Sequence of chain 1.A:
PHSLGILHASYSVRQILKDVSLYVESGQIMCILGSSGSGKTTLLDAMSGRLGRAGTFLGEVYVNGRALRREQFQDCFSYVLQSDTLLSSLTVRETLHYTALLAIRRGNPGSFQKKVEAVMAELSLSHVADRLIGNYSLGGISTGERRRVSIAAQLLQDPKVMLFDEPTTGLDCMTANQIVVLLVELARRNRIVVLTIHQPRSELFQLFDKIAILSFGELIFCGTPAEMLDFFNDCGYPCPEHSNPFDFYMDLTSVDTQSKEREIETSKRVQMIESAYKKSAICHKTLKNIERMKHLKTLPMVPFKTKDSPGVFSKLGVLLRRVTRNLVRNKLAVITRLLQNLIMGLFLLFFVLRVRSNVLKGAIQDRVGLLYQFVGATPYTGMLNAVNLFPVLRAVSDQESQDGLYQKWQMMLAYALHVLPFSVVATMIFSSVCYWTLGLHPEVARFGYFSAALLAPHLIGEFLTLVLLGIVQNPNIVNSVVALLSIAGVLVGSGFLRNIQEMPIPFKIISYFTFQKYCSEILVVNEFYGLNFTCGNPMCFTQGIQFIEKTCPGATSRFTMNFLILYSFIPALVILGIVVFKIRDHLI

The small molecule below binds the protein below.
Small molecule (SMILES): CC(C)CCC[C@@H](C)[C@H]1CC[C@H]2[C@@H]3CC=C4C[C@@H](O)CC[C@]4(C)[C@H]3CC[C@]12C

Binding-site contacts:
Ligand atom C5 contacts residue GLY428 of chain 1.A at 4.2 Å.
Ligand atom C5 contacts residue ASN568 of chain 1.B at 4.2 Å.
Ligand atom O1 contacts residue ILE539 of chain 1.A at 3.1 Å.
Ligand atom O1 contacts residue ALA535 of chain 1.A at 4.2 Å.
Ligand atom C3 contacts residue GLY428 of chain 1.A at 3.5 Å.
Ligand atom C12 contacts residue TYR432 of chain 1.A at 3.5 Å (hydrophobic).
Ligand atom C19 contacts residue ASN568 of chain 1.B at 3.1 Å.
Ligand atom C18 contacts residue ASN568 of chain 1.B at 3.4 Å.
Ligand atom C7 contacts residue ALA429 of chain 1.A at 3.6 Å (hydrophobic).
Ligand atom C11 contacts residue TYR432 of chain 1.A at 3.5 Å (hydrophobic).
Ligand atom C6 contacts residue ALA429 of chain 1.A at 4.0 Å (hydrophobic).
Ligand atom O1 contacts residue SER538 of chain 1.A at 3.8 Å.
Ligand atom C9 contacts residue ASN568 of chain 1.B at 4.1 Å.
Ligand atom C6 contacts residue ASN568 of chain 1.B at 3.9 Å.
Ligand atom C11 contacts residue ASN568 of chain 1.B at 3.7 Å.
Ligand atom C24 contacts residue ILE395 of chain 1.A at 4.2 Å (hydrophobic).
Ligand atom C10 contacts residue ASN568 of chain 1.B at 4.1 Å.
Ligand atom C19 contacts residue TYR567 of chain 1.B at 4.3 Å (hydrophobic).
Ligand atom C21 contacts residue PHE561 of chain 1.B at 3.5 Å (hydrophobic).
Ligand atom C26 contacts residue ILE395 of chain 1.A at 4.4 Å (hydrophobic).
Ligand atom C23 contacts residue PHE561 of chain 1.B at 4.1 Å (hydrophobic).
Ligand atom C4 contacts residue GLY428 of chain 1.A at 3.9 Å.
Ligand atom C27 contacts residue PHE561 of chain 1.B at 4.0 Å (hydrophobic).
Ligand atom C22 contacts residue ILE395 of chain 1.A at 4.0 Å (hydrophobic).
Ligand atom C2 contacts residue TYR432 of chain 1.A at 4.0 Å (hydrophobic).
Ligand atom C16 contacts residue MET396 of chain 1.A at 3.8 Å (hydrophobic).
Ligand atom C6 contacts residue GLN425 of chain 1.A at 3.9 Å.
Ligand atom C10 contacts residue TYR432 of chain 1.A at 4.3 Å (hydrophobic).
Ligand atom C27 contacts residue ALA565 of chain 1.B at 3.8 Å (hydrophobic).
Ligand atom C6 contacts residue GLY428 of chain 1.A at 4.4 Å.
Ligand atom C24 contacts residue PHE399 of chain 1.A at 3.8 Å (hydrophobic).
Ligand atom C8 contacts residue ASN568 of chain 1.B at 3.4 Å.
Ligand atom C9 contacts residue TYR432 of chain 1.A at 3.6 Å (hydrophobic).
Ligand atom C23 contacts residue ILE395 of chain 1.A at 4.3 Å (hydrophobic).
Ligand atom O1 contacts residue GLY428 of chain 1.A at 3.8 Å.
Ligand atom C1 contacts residue TYR432 of chain 1.A at 3.4 Å (hydrophobic).
Ligand atom C26 contacts residue PHE561 of chain 1.B at 3.9 Å (hydrophobic).
Ligand atom C15 contacts residue MET396 of chain 1.A at 3.7 Å (hydrophobic).
Ligand atom C3 contacts residue ILE539 of chain 1.A at 4.4 Å (hydrophobic).
Ligand atom C7 contacts residue ASN568 of chain 1.B at 4.0 Å.

Sequence of chain 1.B:
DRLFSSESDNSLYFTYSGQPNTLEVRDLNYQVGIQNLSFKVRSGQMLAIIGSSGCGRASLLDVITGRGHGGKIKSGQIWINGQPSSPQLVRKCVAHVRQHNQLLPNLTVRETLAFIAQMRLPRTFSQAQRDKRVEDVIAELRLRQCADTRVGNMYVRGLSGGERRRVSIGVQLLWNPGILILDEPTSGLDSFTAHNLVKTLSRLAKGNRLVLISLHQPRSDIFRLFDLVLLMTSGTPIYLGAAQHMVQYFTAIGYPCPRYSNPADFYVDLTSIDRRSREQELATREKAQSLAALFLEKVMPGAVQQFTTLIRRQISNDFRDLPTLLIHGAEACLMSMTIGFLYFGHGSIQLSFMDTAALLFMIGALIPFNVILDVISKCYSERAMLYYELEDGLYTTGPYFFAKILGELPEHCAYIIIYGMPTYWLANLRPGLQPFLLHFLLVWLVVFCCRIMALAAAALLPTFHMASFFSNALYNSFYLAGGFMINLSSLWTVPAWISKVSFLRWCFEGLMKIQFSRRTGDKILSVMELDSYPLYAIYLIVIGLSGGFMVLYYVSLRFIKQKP